Binding-site contacts:
Ligand atom C13 contacts residue VAL24 of chain 1.C at 3.7 Å (hydrophobic).
Ligand atom CL1 contacts residue VAL66 of chain 1.C at 3.5 Å.
Ligand atom C10 contacts residue GLY87 of chain 1.C at 3.6 Å.
Ligand atom C31 contacts residue THR81 of chain 1.C at 3.4 Å.
Ligand atom C26 contacts residue THR81 of chain 1.C at 3.2 Å.
Ligand atom C27 contacts residue THR81 of chain 1.C at 3.5 Å.
Ligand atom N4 contacts residue MET84 of chain 1.C at 2.8 Å (h-bond).
Ligand atom C25 contacts residue THR81 of chain 1.C at 3.1 Å.
Ligand atom CL1 contacts residue LEU136 of chain 1.C at 3.5 Å.
Ligand atom C12 contacts residue LEU136 of chain 1.C at 3.7 Å (hydrophobic).
Ligand atom C13 contacts residue LEU136 of chain 1.C at 3.5 Å (hydrophobic).
Ligand atom C6 contacts residue LEU16 of chain 1.C at 3.5 Å (hydrophobic).
Ligand atom CL1 contacts residue ALA146 of chain 1.C at 3.5 Å.
Ligand atom C16 contacts residue VAL24 of chain 1.C at 3.5 Å (hydrophobic).
Ligand atom C27 contacts residue ILE79 of chain 1.C at 3.6 Å (hydrophobic).
Ligand atom O3 contacts residue VAL24 of chain 1.C at 3.6 Å.
Ligand atom C31 contacts residue ALA36 of chain 1.C at 3.5 Å (hydrophobic).
Ligand atom C31 contacts residue ILE79 of chain 1.C at 3.6 Å (hydrophobic).
Ligand atom C23 contacts residue ASN134 of chain 1.C at 3.3 Å.
Ligand atom C12 contacts residue ALA36 of chain 1.C at 3.5 Å (hydrophobic).
Ligand atom C22 contacts residue CYS20 of chain 1.C at 2.8 Å (hydrophobic).
Ligand atom C27 contacts residue LYS38 of chain 1.C at 3.7 Å.
Ligand atom N7 contacts residue LEU136 of chain 1.C at 3.4 Å.
Ligand atom C24 contacts residue LEU136 of chain 1.C at 3.8 Å (hydrophobic).
Ligand atom C33 contacts residue GLY87 of chain 1.C at 3.6 Å.
Ligand atom N8 contacts residue LEU136 of chain 1.C at 3.7 Å.
Ligand atom C32 contacts residue GLY87 of chain 1.C at 3.4 Å.
Ligand atom C14 contacts residue VAL24 of chain 1.C at 3.7 Å (hydrophobic).
Ligand atom N5 contacts residue MET84 of chain 1.C at 3.5 Å (h-bond).
Ligand atom N6 contacts residue VAL24 of chain 1.C at 3.6 Å.
Ligand atom C23 contacts residue CYS20 of chain 1.C at 1.8 Å (hydrophobic).
Ligand atom C10 contacts residue MET84 of chain 1.C at 3.3 Å (hydrophobic).
Ligand atom C31 contacts residue LYS38 of chain 1.C at 3.7 Å.
Ligand atom C32 contacts residue MET84 of chain 1.C at 3.0 Å (hydrophobic).
Ligand atom O2 contacts residue GLY19 of chain 1.C at 3.2 Å.
Ligand atom C21 contacts residue CYS20 of chain 1.C at 3.4 Å (hydrophobic).
Ligand atom C28 contacts residue THR81 of chain 1.C at 3.6 Å.
Ligand atom C11 contacts residue MET84 of chain 1.C at 3.7 Å (hydrophobic).
Ligand atom N9 contacts residue THR81 of chain 1.C at 3.1 Å (h-bond).
Ligand atom O2 contacts residue CYS20 of chain 1.C at 2.9 Å (h-bond).

Sequence of chain 1.C:
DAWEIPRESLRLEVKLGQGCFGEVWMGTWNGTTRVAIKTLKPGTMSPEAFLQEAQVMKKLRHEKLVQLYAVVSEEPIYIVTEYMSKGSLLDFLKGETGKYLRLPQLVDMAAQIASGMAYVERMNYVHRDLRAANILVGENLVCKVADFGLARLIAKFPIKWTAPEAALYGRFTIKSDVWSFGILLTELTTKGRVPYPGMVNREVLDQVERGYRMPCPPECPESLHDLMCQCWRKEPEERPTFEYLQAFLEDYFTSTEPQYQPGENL

A small-molecule ligand and the protein it binds are described below.
Small molecule (SMILES): CCC(=O)Nc1ccccc1Nc1nc(Nc2ccc(N3CCN(C)CC3)cc2)ncc1C(=O)Nc1c(C)cccc1Cl